Sequence of chain 1.D:
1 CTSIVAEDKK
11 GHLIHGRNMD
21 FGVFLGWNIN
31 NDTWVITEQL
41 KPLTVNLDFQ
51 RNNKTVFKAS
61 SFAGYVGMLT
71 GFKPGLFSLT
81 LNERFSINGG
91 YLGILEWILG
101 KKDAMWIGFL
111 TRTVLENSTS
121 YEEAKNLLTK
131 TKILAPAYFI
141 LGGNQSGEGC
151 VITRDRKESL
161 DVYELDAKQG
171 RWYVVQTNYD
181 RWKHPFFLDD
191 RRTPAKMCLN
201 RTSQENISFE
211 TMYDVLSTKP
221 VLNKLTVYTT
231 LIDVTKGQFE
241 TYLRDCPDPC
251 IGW

The protein below binds the small molecule below.
Small molecule (SMILES): CC(=O)N[C@H]1[C@H](O[C@H]2[C@H](O)[C@@H](NC(C)=O)CO[C@@H]2CO)O[C@H](CO)[C@@H](O[C@@H]2O[C@H](CO)[C@@H](O)[C@H](O)[C@H]2NC(C)=O)[C@@H]1O

Binding-site contacts:
Ligand atom O3 contacts residue MET61 of chain 1.C at 4.2 Å.
Ligand atom O4 contacts residue PRO60 of chain 1.C at 4.0 Å.
Ligand atom C2 contacts residue ASN31 of chain 1.D at 2.4 Å.
Ligand atom C7 contacts residue THR33 of chain 1.D at 4.2 Å.
Ligand atom C1 contacts residue THR33 of chain 1.D at 3.8 Å.
Ligand atom C2 contacts residue GLU38 of chain 1.D at 3.9 Å.
Ligand atom O7 contacts residue GLN39 of chain 1.D at 2.8 Å (h-bond).
Ligand atom O3 contacts residue ARG33 of chain 1.C at 3.9 Å.
Ligand atom C7 contacts residue GLU38 of chain 1.D at 3.6 Å.
Ligand atom C8 contacts residue THR33 of chain 1.D at 3.7 Å.
Ligand atom O6 contacts residue ARG33 of chain 1.C at 3.8 Å.
Ligand atom C1 contacts residue MET61 of chain 1.C at 3.6 Å (hydrophobic).
Ligand atom C3 contacts residue GLU38 of chain 1.D at 3.7 Å.
Ligand atom C3 contacts residue ASN31 of chain 1.D at 3.8 Å.
Ligand atom O7 contacts residue PRO42 of chain 1.D at 3.8 Å.
Ligand atom C7 contacts residue ARG33 of chain 1.C at 4.0 Å.
Ligand atom N2 contacts residue GLU38 of chain 1.D at 2.9 Å (salt-bridge).
Ligand atom C3 contacts residue MET61 of chain 1.C at 4.2 Å (hydrophobic).
Ligand atom C7 contacts residue ASN31 of chain 1.D at 3.1 Å.
Ligand atom N2 contacts residue ARG33 of chain 1.C at 4.1 Å.
Ligand atom C7 contacts residue GLN39 of chain 1.D at 3.7 Å.
Ligand atom N2 contacts residue THR33 of chain 1.D at 4.0 Å.
Ligand atom C5 contacts residue ASN31 of chain 1.D at 3.7 Å.
Ligand atom O7 contacts residue ASN31 of chain 1.D at 3.0 Å (h-bond).
Ligand atom C1 contacts residue ASN30 of chain 1.D at 4.0 Å.
Ligand atom C1 contacts residue ASN31 of chain 1.D at 1.4 Å.
Ligand atom O6 contacts residue ASN30 of chain 1.D at 4.0 Å.
Ligand atom N2 contacts residue ASN31 of chain 1.D at 2.9 Å (h-bond).
Ligand atom O6 contacts residue PRO42 of chain 1.D at 4.1 Å.
Ligand atom C2 contacts residue MET61 of chain 1.C at 3.9 Å (hydrophobic).
Ligand atom N2 contacts residue MET61 of chain 1.C at 3.4 Å (h-bond).
Ligand atom C8 contacts residue ASP245 of chain 1.D at 4.0 Å.
Ligand atom O3 contacts residue GLU38 of chain 1.D at 3.5 Å (salt-bridge).
Ligand atom C6 contacts residue PRO42 of chain 1.D at 3.8 Å (hydrophobic).
Ligand atom C8 contacts residue GLU38 of chain 1.D at 3.4 Å.
Ligand atom O5 contacts residue ASN30 of chain 1.D at 3.4 Å (h-bond).
Ligand atom O5 contacts residue ASN31 of chain 1.D at 2.4 Å (h-bond).
Ligand atom C8 contacts residue ARG33 of chain 1.C at 3.3 Å.
Ligand atom O3 contacts residue VAL64 of chain 1.C at 4.0 Å.
Ligand atom C8 contacts residue GLN39 of chain 1.D at 4.0 Å.

Sequence of chain 1.C:
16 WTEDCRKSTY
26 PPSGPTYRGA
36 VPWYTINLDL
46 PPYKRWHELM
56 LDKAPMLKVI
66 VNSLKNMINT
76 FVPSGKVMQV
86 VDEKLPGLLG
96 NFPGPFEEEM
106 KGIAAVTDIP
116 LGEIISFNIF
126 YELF